A protein and the small-molecule ligand that binds it are described below.
Small molecule (SMILES): CC(=O)N[C@@H]1[C@@H](O)[C@H](O)[C@@H](CO)O[C@H]1O

Sequence of chain 1.A:
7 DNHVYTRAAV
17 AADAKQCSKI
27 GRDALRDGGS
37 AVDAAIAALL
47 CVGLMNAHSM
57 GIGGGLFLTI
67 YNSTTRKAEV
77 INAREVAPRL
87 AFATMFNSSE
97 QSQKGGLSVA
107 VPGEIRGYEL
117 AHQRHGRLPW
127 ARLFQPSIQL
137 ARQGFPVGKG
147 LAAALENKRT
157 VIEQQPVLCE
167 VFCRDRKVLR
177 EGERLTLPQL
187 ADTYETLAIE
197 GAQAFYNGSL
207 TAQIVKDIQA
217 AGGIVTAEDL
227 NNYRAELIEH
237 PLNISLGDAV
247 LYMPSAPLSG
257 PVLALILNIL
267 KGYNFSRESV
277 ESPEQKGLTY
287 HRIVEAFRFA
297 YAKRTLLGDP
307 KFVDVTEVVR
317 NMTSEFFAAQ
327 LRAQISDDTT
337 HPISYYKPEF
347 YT

Sequence of chain 1.B:
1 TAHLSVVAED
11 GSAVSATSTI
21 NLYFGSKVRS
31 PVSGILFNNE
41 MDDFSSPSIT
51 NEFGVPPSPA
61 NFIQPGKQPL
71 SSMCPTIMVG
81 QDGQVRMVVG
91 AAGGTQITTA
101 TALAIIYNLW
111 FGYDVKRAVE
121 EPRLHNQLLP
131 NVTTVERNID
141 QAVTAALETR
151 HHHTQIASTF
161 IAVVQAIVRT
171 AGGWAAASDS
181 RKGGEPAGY

Binding-site contacts:
Ligand atom O3 contacts residue ARG123 of chain 1.A at 3.7 Å.
Ligand atom C8 contacts residue SER36 of chain 1.A at 4.5 Å.
Ligand atom C1 contacts residue ASN68 of chain 1.A at 1.4 Å.
Ligand atom C5 contacts residue THR71 of chain 1.A at 3.9 Å.
Ligand atom N2 contacts residue ARG123 of chain 1.A at 4.2 Å.
Ligand atom C6 contacts residue THR71 of chain 1.A at 3.6 Å.
Ligand atom C7 contacts residue SER12 of chain 1.B at 3.9 Å.
Ligand atom C8 contacts residue ASP10 of chain 1.B at 3.5 Å.
Ligand atom C7 contacts residue ASN68 of chain 1.A at 3.3 Å.
Ligand atom C6 contacts residue THR70 of chain 1.A at 4.1 Å.
Ligand atom C8 contacts residue ARG123 of chain 1.A at 4.1 Å.
Ligand atom C5 contacts residue ASN68 of chain 1.A at 3.6 Å.
Ligand atom C1 contacts residue THR71 of chain 1.A at 4.1 Å.
Ligand atom C8 contacts residue SER12 of chain 1.B at 3.1 Å.
Ligand atom C5 contacts residue THR70 of chain 1.A at 3.9 Å.
Ligand atom N2 contacts residue ASN68 of chain 1.A at 3.0 Å (h-bond).
Ligand atom N2 contacts residue ASP10 of chain 1.B at 4.4 Å.
Ligand atom O5 contacts residue THR71 of chain 1.A at 3.2 Å.
Ligand atom O7 contacts residue ASN68 of chain 1.A at 3.3 Å (h-bond).
Ligand atom C7 contacts residue HIS121 of chain 1.A at 4.4 Å.
Ligand atom C7 contacts residue ARG123 of chain 1.A at 4.5 Å.
Ligand atom O5 contacts residue THR70 of chain 1.A at 4.3 Å.
Ligand atom C3 contacts residue ASN68 of chain 1.A at 3.8 Å.
Ligand atom O6 contacts residue THR71 of chain 1.A at 3.5 Å.
Ligand atom O5 contacts residue ASN68 of chain 1.A at 2.4 Å (h-bond).
Ligand atom C2 contacts residue ASN68 of chain 1.A at 2.5 Å.
Ligand atom O7 contacts residue HIS121 of chain 1.A at 3.2 Å (h-bond).
Ligand atom C4 contacts residue ASN68 of chain 1.A at 4.2 Å.
Ligand atom C1 contacts residue THR70 of chain 1.A at 4.1 Å.
Ligand atom N2 contacts residue SER12 of chain 1.B at 4.2 Å.